A protein and the small-molecule ligand that binds it are described below.
Small molecule (SMILES): CCOc1cc(C(=O)N2CCC(N3CCN(C)CC3)CC2)ccc1Nc1ncc2c(n1)N(C1CCCC1)c1ccccc1C(=O)N2C

Binding-site contacts:
Ligand atom C44 contacts residue LEU45 of chain 1.C at 3.5 Å (hydrophobic).
Ligand atom C06 contacts residue LEU43 of chain 1.C at 3.3 Å (hydrophobic).
Ligand atom C02 contacts residue TRP32 of chain 1.C at 3.7 Å (hydrophobic).
Ligand atom C32 contacts residue ASN91 of chain 1.C at 4.0 Å.
Ligand atom O46 contacts residue VAL97 of chain 1.C at 3.9 Å.
Ligand atom C44 contacts residue ASN91 of chain 1.C at 3.5 Å.
Ligand atom C44 contacts residue TYR90 of chain 1.C at 3.5 Å (hydrophobic).
Ligand atom C39 contacts residue TRP32 of chain 1.C at 3.8 Å (hydrophobic).
Ligand atom O46 contacts residue CYS87 of chain 1.C at 3.8 Å.
Ligand atom C47 contacts residue PRO33 of chain 1.C at 3.7 Å (hydrophobic).
Ligand atom C07 contacts residue LEU43 of chain 1.C at 3.5 Å (hydrophobic).
Ligand atom C41 contacts residue VAL97 of chain 1.C at 3.4 Å (hydrophobic).
Ligand atom C45 contacts residue TYR90 of chain 1.C at 3.8 Å (hydrophobic).
Ligand atom C05 contacts residue TRP32 of chain 1.C at 3.6 Å (hydrophobic).
Ligand atom C11 contacts residue LEU43 of chain 1.C at 4.0 Å (hydrophobic).
Ligand atom C26 contacts residue PRO33 of chain 1.C at 4.0 Å (hydrophobic).
Ligand atom C47 contacts residue VAL38 of chain 1.C at 4.0 Å (hydrophobic).
Ligand atom C05 contacts residue LEU43 of chain 1.C at 3.8 Å (hydrophobic).
Ligand atom C43 contacts residue LEU45 of chain 1.C at 3.6 Å (hydrophobic).
Ligand atom C47 contacts residue PHE34 of chain 1.C at 3.8 Å (hydrophobic).
Ligand atom C29 contacts residue PRO33 of chain 1.C at 3.7 Å (hydrophobic).
Ligand atom C40 contacts residue TRP32 of chain 1.C at 4.0 Å (hydrophobic).
Ligand atom N25 contacts residue TRP32 of chain 1.C at 3.6 Å.
Ligand atom C41 contacts residue PRO33 of chain 1.C at 3.5 Å (hydrophobic).
Ligand atom C31 contacts residue VAL97 of chain 1.C at 3.9 Å (hydrophobic).
Ligand atom N36 contacts residue LEU43 of chain 1.C at 3.9 Å.
Ligand atom O46 contacts residue ASN91 of chain 1.C at 3.2 Å (h-bond).
Ligand atom C12 contacts residue ALA42 of chain 1.C at 3.4 Å (hydrophobic).
Ligand atom C37 contacts residue VAL97 of chain 1.C at 4.0 Å (hydrophobic).
Ligand atom N27 contacts residue PRO33 of chain 1.C at 3.0 Å (h-bond).
Ligand atom C28 contacts residue VAL38 of chain 1.C at 3.9 Å (hydrophobic).
Ligand atom C04 contacts residue TRP32 of chain 1.C at 3.9 Å (hydrophobic).
Ligand atom C35 contacts residue PRO33 of chain 1.C at 3.9 Å (hydrophobic).
Ligand atom C45 contacts residue LEU45 of chain 1.C at 4.0 Å (hydrophobic).
Ligand atom C28 contacts residue PRO33 of chain 1.C at 2.8 Å (hydrophobic).
Ligand atom C31 contacts residue ASN91 of chain 1.C at 4.0 Å.
Ligand atom C45 contacts residue ASN91 of chain 1.C at 3.5 Å.
Ligand atom C11 contacts residue ALA42 of chain 1.C at 4.0 Å (hydrophobic).
Ligand atom N30 contacts residue VAL38 of chain 1.C at 4.0 Å.
Ligand atom N34 contacts residue VAL97 of chain 1.C at 3.9 Å.

Sequence of chain 1.C:
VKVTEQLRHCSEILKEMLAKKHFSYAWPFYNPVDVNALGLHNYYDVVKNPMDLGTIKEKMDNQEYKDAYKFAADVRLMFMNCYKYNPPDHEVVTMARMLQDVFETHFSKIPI